Sequence of chain 1.A:
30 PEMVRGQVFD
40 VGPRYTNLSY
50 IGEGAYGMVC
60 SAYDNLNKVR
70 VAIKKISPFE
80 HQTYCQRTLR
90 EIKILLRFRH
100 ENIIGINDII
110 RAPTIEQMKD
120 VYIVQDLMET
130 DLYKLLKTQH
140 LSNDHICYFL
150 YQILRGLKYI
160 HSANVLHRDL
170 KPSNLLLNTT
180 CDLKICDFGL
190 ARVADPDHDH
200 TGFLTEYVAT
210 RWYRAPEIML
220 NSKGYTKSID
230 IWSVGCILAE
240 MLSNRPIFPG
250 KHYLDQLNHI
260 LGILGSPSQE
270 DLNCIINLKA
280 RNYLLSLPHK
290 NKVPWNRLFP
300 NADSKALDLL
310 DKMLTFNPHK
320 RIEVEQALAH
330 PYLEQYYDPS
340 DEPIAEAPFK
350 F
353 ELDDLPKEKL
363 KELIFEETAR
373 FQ

Binding-site contacts:
Ligand atom C16 contacts residue MET127 of chain 1.A at 3.6 Å (hydrophobic).
Ligand atom N contacts residue MET127 of chain 1.A at 2.9 Å (h-bond).
Ligand atom C16 contacts residue ILE50 of chain 1.A at 3.6 Å (hydrophobic).
Ligand atom C14 contacts residue VAL58 of chain 1.A at 3.9 Å (hydrophobic).
Ligand atom N4 contacts residue MET127 of chain 1.A at 2.9 Å (h-bond).
Ligand atom C2 contacts residue ALA71 of chain 1.A at 3.5 Å (hydrophobic).
Ligand atom C contacts residue GLN124 of chain 1.A at 3.2 Å.
Ligand atom N5 contacts residue THR129 of chain 1.A at 3.9 Å.
Ligand atom C8 contacts residue CYS185 of chain 1.A at 3.8 Å (hydrophobic).
Ligand atom N6 contacts residue MET127 of chain 1.A at 3.8 Å.
Ligand atom C12 contacts residue ASP186 of chain 1.A at 3.2 Å.
Ligand atom N6 contacts residue ILE50 of chain 1.A at 3.7 Å.
Ligand atom O contacts residue LYS73 of chain 1.A at 3.0 Å (salt-bridge).
Ligand atom C2 contacts residue LEU175 of chain 1.A at 3.7 Å (hydrophobic).
Ligand atom C9 contacts residue SER172 of chain 1.A at 3.7 Å.
Ligand atom C3 contacts residue MET127 of chain 1.A at 3.7 Å (hydrophobic).
Ligand atom C14 contacts residue MET57 of chain 1.A at 3.8 Å (hydrophobic).
Ligand atom N1 contacts residue LEU175 of chain 1.A at 3.7 Å.
Ligand atom C18 contacts residue THR129 of chain 1.A at 3.9 Å.
Ligand atom C7 contacts residue CYS185 of chain 1.A at 3.8 Å (hydrophobic).
Ligand atom C17 contacts residue ASP130 of chain 1.A at 3.7 Å.
Ligand atom C2 contacts residue MET127 of chain 1.A at 3.6 Å (hydrophobic).
Ligand atom C17 contacts residue THR129 of chain 1.A at 3.8 Å.
Ligand atom C2 contacts residue ASP125 of chain 1.A at 3.2 Å.
Ligand atom C17 contacts residue ILE50 of chain 1.A at 3.9 Å (hydrophobic).
Ligand atom C14 contacts residue GLY53 of chain 1.A at 3.8 Å.
Ligand atom C contacts residue ILE103 of chain 1.A at 3.8 Å (hydrophobic).
Ligand atom N6 contacts residue GLU128 of chain 1.A at 3.8 Å.
Ligand atom C4 contacts residue LEU175 of chain 1.A at 3.7 Å (hydrophobic).
Ligand atom C18 contacts residue ASP130 of chain 1.A at 3.2 Å.
Ligand atom C1 contacts residue LEU175 of chain 1.A at 3.5 Å (hydrophobic).
Ligand atom C14 contacts residue GLY56 of chain 1.A at 3.3 Å.
Ligand atom C15 contacts residue GLY51 of chain 1.A at 3.8 Å.
Ligand atom C19 contacts residue GLU128 of chain 1.A at 3.4 Å.
Ligand atom C19 contacts residue ILE50 of chain 1.A at 3.7 Å (hydrophobic).
Ligand atom O1 contacts residue LYS73 of chain 1.A at 3.2 Å.
Ligand atom N contacts residue LEU126 of chain 1.A at 3.8 Å.
Ligand atom C1 contacts residue ALA71 of chain 1.A at 3.8 Å (hydrophobic).
Ligand atom N2 contacts residue LEU175 of chain 1.A at 3.8 Å.
Ligand atom C19 contacts residue MET127 of chain 1.A at 3.5 Å (hydrophobic).

A protein and the small-molecule ligand that binds it are described below.
Small molecule (SMILES): COCCN1C(=O)c2cc(-c3nc(Nc4ccnn4C)ncc3C)[nH]c2C[C@@H]1C